Binding-site contacts:
Ligand atom O26 contacts residue MET80 of chain 1.A at 3.7 Å.
Ligand atom N20 contacts residue VAL35 of chain 1.A at 3.9 Å.
Ligand atom C23 contacts residue PHE31 of chain 1.A at 3.5 Å (hydrophobic).
Ligand atom C17 contacts residue MET97 of chain 1.A at 4.0 Å (hydrophobic).
Ligand atom C25 contacts residue PRO30 of chain 1.A at 3.9 Å (hydrophobic).
Ligand atom C11 contacts residue LEU40 of chain 1.A at 3.6 Å (hydrophobic).
Ligand atom C27 contacts residue MET53 of chain 1.A at 3.5 Å (hydrophobic).
Ligand atom N24 contacts residue VAL35 of chain 1.A at 3.8 Å.
Ligand atom O26 contacts residue PHE31 of chain 1.A at 3.3 Å.
Ligand atom C27 contacts residue GLN33 of chain 1.A at 3.7 Å.
Ligand atom C27 contacts residue ASP54 of chain 1.A at 3.7 Å.
Ligand atom O19 contacts residue ASN88 of chain 1.A at 4.0 Å.
Ligand atom C07 contacts residue ILE94 of chain 1.A at 4.0 Å (hydrophobic).
Ligand atom C18 contacts residue VAL35 of chain 1.A at 3.9 Å (hydrophobic).
Ligand atom C22 contacts residue ASN88 of chain 1.A at 3.5 Å.
Ligand atom O19 contacts residue VAL35 of chain 1.A at 3.8 Å.
Ligand atom C18 contacts residue ILE94 of chain 1.A at 3.7 Å (hydrophobic).
Ligand atom N20 contacts residue ASN88 of chain 1.A at 3.2 Å (h-bond).
Ligand atom C27 contacts residue VAL35 of chain 1.A at 3.8 Å (hydrophobic).
Ligand atom O09 contacts residue LEU40 of chain 1.A at 3.7 Å.
Ligand atom C03 contacts residue LEU40 of chain 1.A at 3.7 Å (hydrophobic).
Ligand atom C23 contacts residue ILE94 of chain 1.A at 3.6 Å (hydrophobic).
Ligand atom C23 contacts residue PRO30 of chain 1.A at 3.5 Å (hydrophobic).
Ligand atom C02 contacts residue LEU40 of chain 1.A at 3.9 Å (hydrophobic).
Ligand atom C25 contacts residue VAL35 of chain 1.A at 3.7 Å (hydrophobic).
Ligand atom C27 contacts residue PHE31 of chain 1.A at 3.9 Å (hydrophobic).
Ligand atom C22 contacts residue LEU42 of chain 1.A at 3.8 Å (hydrophobic).
Ligand atom N24 contacts residue PRO30 of chain 1.A at 2.9 Å (h-bond).
Ligand atom C25 contacts residue PHE31 of chain 1.A at 3.4 Å (hydrophobic).
Ligand atom C04 contacts residue LEU40 of chain 1.A at 3.6 Å (hydrophobic).
Ligand atom C05 contacts residue LEU40 of chain 1.A at 3.8 Å (hydrophobic).
Ligand atom C16 contacts residue TRP29 of chain 1.A at 3.5 Å (hydrophobic).
Ligand atom C27 contacts residue PRO30 of chain 1.A at 4.0 Å (hydrophobic).
Ligand atom C21 contacts residue ASN88 of chain 1.A at 3.8 Å.
Ligand atom C03 contacts residue PRO30 of chain 1.A at 3.7 Å (hydrophobic).
Ligand atom N24 contacts residue PHE31 of chain 1.A at 3.6 Å.
Ligand atom C17 contacts residue PRO30 of chain 1.A at 3.9 Å (hydrophobic).
Ligand atom C17 contacts residue TRP29 of chain 1.A at 3.9 Å (hydrophobic).
Ligand atom O19 contacts residue CYS84 of chain 1.A at 3.8 Å.
Ligand atom C04 contacts residue PRO30 of chain 1.A at 3.9 Å (hydrophobic).

Sequence of chain 1.A:
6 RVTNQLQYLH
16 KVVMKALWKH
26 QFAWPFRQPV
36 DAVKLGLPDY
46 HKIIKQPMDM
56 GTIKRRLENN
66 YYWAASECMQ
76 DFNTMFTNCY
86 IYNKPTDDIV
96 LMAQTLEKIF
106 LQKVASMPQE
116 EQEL

This small molecule binds to this protein.
Small molecule (SMILES): CC(=O)NCc1onc(C)c1-c1ccc(C)c(S(=O)(=O)NC2CCCC2)c1